Sequence of chain 1.A:
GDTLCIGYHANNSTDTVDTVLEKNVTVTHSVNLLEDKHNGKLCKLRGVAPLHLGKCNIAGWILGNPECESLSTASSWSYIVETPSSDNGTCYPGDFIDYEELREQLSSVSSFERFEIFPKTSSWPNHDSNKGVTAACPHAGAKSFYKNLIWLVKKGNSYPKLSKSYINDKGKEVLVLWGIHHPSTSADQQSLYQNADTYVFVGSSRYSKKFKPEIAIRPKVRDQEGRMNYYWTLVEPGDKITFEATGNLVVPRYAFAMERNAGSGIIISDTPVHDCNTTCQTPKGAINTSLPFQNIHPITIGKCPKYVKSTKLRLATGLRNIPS

The small molecule below binds the protein below.
Small molecule (SMILES): CC(=O)N[C@@H]1[C@@H](O)[C@H](O)[C@@H](CO)O[C@H]1O

Binding-site contacts:
Ligand atom C8 contacts residue ASN280 of chain 1.A at 4.3 Å.
Ligand atom C1 contacts residue GLY50 of chain 1.A at 4.5 Å.
Ligand atom O7 contacts residue ASN280 of chain 1.A at 2.8 Å (h-bond).
Ligand atom O5 contacts residue GLY50 of chain 1.A at 4.2 Å.
Ligand atom O5 contacts residue ASN280 of chain 1.A at 2.4 Å (h-bond).
Ligand atom C8 contacts residue ASP278 of chain 1.A at 3.2 Å.
Ligand atom N2 contacts residue ASP278 of chain 1.A at 4.5 Å.
Ligand atom N2 contacts residue ASN280 of chain 1.A at 2.9 Å (h-bond).
Ligand atom C2 contacts residue ASN280 of chain 1.A at 2.4 Å.
Ligand atom C5 contacts residue GLY50 of chain 1.A at 4.3 Å.
Ligand atom C7 contacts residue ASN280 of chain 1.A at 3.1 Å.
Ligand atom O6 contacts residue GLY50 of chain 1.A at 4.0 Å.
Ligand atom C8 contacts residue CYS279 of chain 1.A at 4.2 Å (hydrophobic).
Ligand atom C4 contacts residue ASN280 of chain 1.A at 4.2 Å.
Ligand atom C5 contacts residue ASN280 of chain 1.A at 3.7 Å.
Ligand atom O6 contacts residue ARG49 of chain 1.A at 4.4 Å.
Ligand atom C3 contacts residue ASN280 of chain 1.A at 3.8 Å.
Ligand atom C1 contacts residue ASN280 of chain 1.A at 1.4 Å.